Sequence of chain 1.A:
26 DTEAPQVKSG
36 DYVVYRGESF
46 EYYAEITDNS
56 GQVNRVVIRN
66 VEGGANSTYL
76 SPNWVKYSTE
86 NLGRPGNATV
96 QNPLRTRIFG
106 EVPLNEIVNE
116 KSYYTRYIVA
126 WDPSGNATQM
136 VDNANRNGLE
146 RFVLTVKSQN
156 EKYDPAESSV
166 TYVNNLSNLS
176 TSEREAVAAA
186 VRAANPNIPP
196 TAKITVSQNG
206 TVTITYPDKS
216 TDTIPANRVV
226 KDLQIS

Binding-site contacts:
Ligand atom O1A contacts residue TYR119 of chain 1.A at 3.8 Å.
Ligand atom C6 contacts residue ASP137 of chain 1.A at 3.5 Å.
Ligand atom O6 contacts residue TYR122 of chain 1.A at 2.6 Å (h-bond).
Ligand atom O4 contacts residue ASP137 of chain 1.A at 3.9 Å.
Ligand atom O9 contacts residue ARG121 of chain 1.A at 3.2 Å (salt-bridge).
Ligand atom C3 contacts residue GLU67 of chain 1.A at 3.8 Å.
Ligand atom O1 contacts residue VAL66 of chain 1.A at 3.8 Å.
Ligand atom C10 contacts residue LYS116 of chain 1.A at 3.4 Å.
Ligand atom C8 contacts residue GLU67 of chain 1.A at 3.3 Å.
Ligand atom C2 contacts residue GLU67 of chain 1.A at 3.9 Å.
Ligand atom C7 contacts residue GLU67 of chain 1.A at 3.5 Å.
Ligand atom C1 contacts residue THR120 of chain 1.A at 3.5 Å.
Ligand atom O1 contacts residue GLU67 of chain 1.A at 3.2 Å.
Ligand atom C6 contacts residue ARG146 of chain 1.A at 3.4 Å.
Ligand atom C6 contacts residue TYR122 of chain 1.A at 3.4 Å (hydrophobic).
Ligand atom C4 contacts residue ASP137 of chain 1.A at 3.5 Å.
Ligand atom N5 contacts residue LYS116 of chain 1.A at 3.2 Å (salt-bridge).
Ligand atom N5 contacts residue TYR118 of chain 1.A at 3.0 Å (h-bond).
Ligand atom O6 contacts residue VAL66 of chain 1.A at 3.5 Å.
Ligand atom O6 contacts residue ASP137 of chain 1.A at 2.8 Å (salt-bridge).
Ligand atom C4 contacts residue TYR118 of chain 1.A at 3.4 Å (hydrophobic).
Ligand atom C11 contacts residue TYR119 of chain 1.A at 3.8 Å (hydrophobic).
Ligand atom O4 contacts residue LYS116 of chain 1.A at 3.0 Å (salt-bridge).
Ligand atom C3 contacts residue VAL66 of chain 1.A at 3.8 Å (hydrophobic).
Ligand atom C4 contacts residue LYS116 of chain 1.A at 3.7 Å.
Ligand atom O1A contacts residue THR120 of chain 1.A at 2.9 Å (h-bond).
Ligand atom C11 contacts residue SER117 of chain 1.A at 3.9 Å.
Ligand atom O6 contacts residue VAL66 of chain 1.A at 3.8 Å.
Ligand atom O8 contacts residue ARG121 of chain 1.A at 3.0 Å (salt-bridge).
Ligand atom C6 contacts residue TYR118 of chain 1.A at 3.7 Å (hydrophobic).
Ligand atom C5 contacts residue TYR118 of chain 1.A at 3.5 Å (hydrophobic).
Ligand atom O1B contacts residue TYR118 of chain 1.A at 3.4 Å.
Ligand atom O5 contacts residue ASP137 of chain 1.A at 3.7 Å.
Ligand atom O9 contacts residue ASN65 of chain 1.A at 3.8 Å.
Ligand atom C11 contacts residue LYS116 of chain 1.A at 3.4 Å.
Ligand atom O6 contacts residue ASP137 of chain 1.A at 2.8 Å (salt-bridge).
Ligand atom C6 contacts residue ASP137 of chain 1.A at 3.3 Å.
Ligand atom O1B contacts residue THR120 of chain 1.A at 2.7 Å (h-bond).
Ligand atom C9 contacts residue ARG121 of chain 1.A at 3.6 Å.
Ligand atom N2 contacts residue GLU67 of chain 1.A at 2.8 Å (salt-bridge).

This protein binds this small molecule.
Small molecule (SMILES): CC(=O)N[C@@H]1[C@@H](O[C@@H]2O[C@H](CO)[C@H](O)[C@H](O[C@]3(C(=O)O)C[C@H](O)[C@@H](NC(C)=O)[C@H]([C@H](O)[C@H](O)CO)O3)[C@H]2O)[C@@H](O)[C@@H](CO)O[C@@H]1O